The small molecule below binds the protein below.
Small molecule (SMILES): CC[C@H](C)[C@H](N)C(=O)O

Binding-site contacts:
Ligand atom O contacts residue THR130 of chain 4.A at 3.2 Å.
Ligand atom N contacts residue CYS179 of chain 4.A at 4.2 Å.
Ligand atom CG2 contacts residue VAL1 of chain 4.D at 3.5 Å (hydrophobic).
Ligand atom C contacts residue THR130 of chain 4.A at 4.0 Å.
Ligand atom CD1 contacts residue SER125 of chain 4.A at 4.2 Å.
Ligand atom O contacts residue ASN129 of chain 4.A at 3.5 Å (h-bond).
Ligand atom CD1 contacts residue GLY126 of chain 4.A at 4.4 Å.
Ligand atom CB contacts residue ASP182 of chain 4.A at 4.1 Å.
Ligand atom N contacts residue ASP182 of chain 4.A at 2.6 Å (salt-bridge).
Ligand atom N contacts residue ASN129 of chain 4.A at 3.0 Å (h-bond).
Ligand atom C contacts residue ASP177 of chain 4.A at 3.5 Å.
Ligand atom CG1 contacts residue ASP182 of chain 4.A at 3.7 Å.
Ligand atom CA contacts residue ASP182 of chain 4.A at 3.3 Å.
Ligand atom N contacts residue VAL1 of chain 4.D at 3.4 Å (h-bond).
Ligand atom CD1 contacts residue ILE124 of chain 4.A at 3.7 Å (hydrophobic).
Ligand atom CA contacts residue VAL1 of chain 4.D at 2.5 Å (hydrophobic).
Ligand atom C contacts residue ASN129 of chain 4.A at 3.5 Å.
Ligand atom C contacts residue VAL1 of chain 4.D at 1.4 Å (hydrophobic).
Ligand atom CG1 contacts residue SER125 of chain 4.A at 4.1 Å.
Ligand atom CG1 contacts residue LYS142 of chain 4.A at 3.7 Å.
Ligand atom CB contacts residue LYS142 of chain 4.A at 3.7 Å.
Ligand atom O contacts residue VAL1 of chain 4.D at 2.3 Å (h-bond).
Ligand atom CG2 contacts residue GLY10 of chain 4.A at 3.6 Å.
Ligand atom CD1 contacts residue SER178 of chain 4.A at 4.1 Å.
Ligand atom CG2 contacts residue LYS142 of chain 4.A at 4.1 Å.
Ligand atom CG2 contacts residue ASP177 of chain 4.A at 3.8 Å.
Ligand atom CG1 contacts residue GLY126 of chain 4.A at 3.8 Å.
Ligand atom CG2 contacts residue LEU144 of chain 4.A at 3.5 Å (hydrophobic).
Ligand atom CG1 contacts residue ILE124 of chain 4.A at 4.4 Å (hydrophobic).
Ligand atom CG2 contacts residue CYS143 of chain 4.A at 3.9 Å (hydrophobic).
Ligand atom CA contacts residue SER178 of chain 4.A at 4.3 Å.
Ligand atom CD1 contacts residue ASP177 of chain 4.A at 4.1 Å.
Ligand atom CB contacts residue VAL1 of chain 4.D at 3.5 Å (hydrophobic).
Ligand atom CD1 contacts residue LEU144 of chain 4.A at 4.4 Å (hydrophobic).
Ligand atom CA contacts residue ASP177 of chain 4.A at 3.3 Å.
Ligand atom N contacts residue GLY128 of chain 4.A at 3.5 Å (h-bond).
Ligand atom CB contacts residue ASP177 of chain 4.A at 4.1 Å.
Ligand atom CD1 contacts residue ASP182 of chain 4.A at 3.8 Å.
Ligand atom CA contacts residue ASN129 of chain 4.A at 3.8 Å.
Ligand atom N contacts residue ASP177 of chain 4.A at 4.4 Å.

Sequence of chain 4.A:
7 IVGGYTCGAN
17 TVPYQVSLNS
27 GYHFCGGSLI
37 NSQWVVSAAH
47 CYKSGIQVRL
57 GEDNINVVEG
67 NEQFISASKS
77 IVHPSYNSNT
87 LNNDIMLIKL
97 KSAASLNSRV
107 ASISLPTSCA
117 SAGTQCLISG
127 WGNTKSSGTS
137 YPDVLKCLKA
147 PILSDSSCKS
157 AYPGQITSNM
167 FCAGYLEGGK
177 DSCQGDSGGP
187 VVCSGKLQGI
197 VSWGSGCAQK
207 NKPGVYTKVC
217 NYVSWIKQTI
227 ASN